Sequence of chain 1.A:
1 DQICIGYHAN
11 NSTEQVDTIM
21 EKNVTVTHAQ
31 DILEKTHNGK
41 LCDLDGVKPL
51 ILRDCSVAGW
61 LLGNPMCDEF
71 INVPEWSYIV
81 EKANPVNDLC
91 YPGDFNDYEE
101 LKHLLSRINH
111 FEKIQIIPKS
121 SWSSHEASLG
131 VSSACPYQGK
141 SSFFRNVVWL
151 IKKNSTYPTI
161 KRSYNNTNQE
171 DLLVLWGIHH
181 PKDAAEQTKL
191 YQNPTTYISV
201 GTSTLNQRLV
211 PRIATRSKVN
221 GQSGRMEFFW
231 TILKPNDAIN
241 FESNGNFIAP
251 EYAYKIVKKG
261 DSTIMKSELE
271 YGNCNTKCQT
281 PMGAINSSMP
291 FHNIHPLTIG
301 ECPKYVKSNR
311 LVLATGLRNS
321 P

This small molecule binds to this protein.
Small molecule (SMILES): CC(=O)N[C@@H]1[C@@H](O)[C@H](O)[C@@H](CO)O[C@H]1O

Binding-site contacts:
Ligand atom C8 contacts residue LYS22 of chain 1.A at 3.9 Å.
Ligand atom O7 contacts residue ASN23 of chain 1.A at 3.2 Å (h-bond).
Ligand atom C1 contacts residue ASN23 of chain 1.A at 1.4 Å.
Ligand atom O5 contacts residue ASN23 of chain 1.A at 2.4 Å (h-bond).
Ligand atom C2 contacts residue ASN23 of chain 1.A at 2.3 Å.
Ligand atom C5 contacts residue ASN23 of chain 1.A at 3.7 Å.
Ligand atom C1 contacts residue GLN15 of chain 1.A at 4.5 Å.
Ligand atom O6 contacts residue GLN15 of chain 1.A at 4.2 Å.
Ligand atom C3 contacts residue ASN23 of chain 1.A at 3.7 Å.
Ligand atom C7 contacts residue ASN23 of chain 1.A at 3.2 Å.
Ligand atom N2 contacts residue ASN23 of chain 1.A at 2.8 Å (h-bond).
Ligand atom O5 contacts residue GLN15 of chain 1.A at 3.9 Å.
Ligand atom C4 contacts residue ASN23 of chain 1.A at 4.1 Å.
Ligand atom C8 contacts residue ASN23 of chain 1.A at 4.4 Å.